Sequence of chain 1.A:
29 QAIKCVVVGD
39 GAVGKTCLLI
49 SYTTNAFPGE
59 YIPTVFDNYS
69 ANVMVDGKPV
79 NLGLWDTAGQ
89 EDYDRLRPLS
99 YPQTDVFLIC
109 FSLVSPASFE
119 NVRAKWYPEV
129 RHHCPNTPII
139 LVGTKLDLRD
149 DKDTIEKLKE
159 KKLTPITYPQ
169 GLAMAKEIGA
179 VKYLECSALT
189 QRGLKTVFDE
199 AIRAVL

Binding-site contacts:
Ligand atom O1G contacts residue GLY87 of chain 1.A at 3.1 Å (h-bond).
Ligand atom C5 contacts residue LYS143 of chain 1.A at 3.6 Å.
Ligand atom O1B contacts residue GLY42 of chain 1.A at 3.2 Å (h-bond).
Ligand atom O4' contacts residue LYS143 of chain 1.A at 3.4 Å.
Ligand atom N3B contacts residue MG1 of chain 1.D at 3.4 Å.
Ligand atom O1G contacts residue LYS43 of chain 1.A at 2.6 Å (salt-bridge).
Ligand atom O2G contacts residue THR62 of chain 1.A at 2.7 Å (h-bond).
Ligand atom O1A contacts residue CYS45 of chain 1.A at 2.9 Å (h-bond).
Ligand atom O2B contacts residue THR44 of chain 1.A at 3.1 Å (h-bond).
Ligand atom PB contacts residue LYS43 of chain 1.A at 3.6 Å.
Ligand atom C4 contacts residue PHE55 of chain 1.A at 3.6 Å (hydrophobic).
Ligand atom O6 contacts residue LEU187 of chain 1.A at 3.2 Å (h-bond).
Ligand atom O1A contacts residue GLY42 of chain 1.A at 3.2 Å.
Ligand atom O6 contacts residue ALA186 of chain 1.A at 2.8 Å (h-bond).
Ligand atom N9 contacts residue PHE55 of chain 1.A at 3.6 Å.
Ligand atom C8 contacts residue CYS45 of chain 1.A at 3.6 Å (hydrophobic).
Ligand atom N2 contacts residue LEU146 of chain 1.A at 3.3 Å.
Ligand atom O2' contacts residue PHE55 of chain 1.A at 3.3 Å.
Ligand atom O2G contacts residue MG1 of chain 1.D at 1.9 Å.
Ligand atom O2B contacts residue MG1 of chain 1.D at 2.0 Å.
Ligand atom O1B contacts residue VAL41 of chain 1.A at 3.3 Å (h-bond).
Ligand atom O3A contacts residue ALA40 of chain 1.A at 3.5 Å.
Ligand atom O2A contacts residue TYR59 of chain 1.A at 3.3 Å.
Ligand atom PG contacts residue MG1 of chain 1.D at 3.2 Å.
Ligand atom N7 contacts residue CYS45 of chain 1.A at 3.6 Å.
Ligand atom O1A contacts residue LYS43 of chain 1.A at 3.4 Å (salt-bridge).
Ligand atom O6 contacts residue ASP145 of chain 1.A at 3.6 Å.
Ligand atom C5 contacts residue PHE55 of chain 1.A at 3.6 Å (hydrophobic).
Ligand atom N3B contacts residue ALA40 of chain 1.A at 3.0 Å (h-bond).
Ligand atom O3G contacts residue TYR59 of chain 1.A at 3.4 Å (h-bond).
Ligand atom O1B contacts residue LYS43 of chain 1.A at 2.8 Å (salt-bridge).
Ligand atom O1B contacts residue ALA40 of chain 1.A at 3.5 Å (h-bond).
Ligand atom O3A contacts residue LYS43 of chain 1.A at 3.6 Å (salt-bridge).
Ligand atom O1A contacts residue THR44 of chain 1.A at 3.1 Å (h-bond).
Ligand atom N2 contacts residue ASP145 of chain 1.A at 3.0 Å (salt-bridge).
Ligand atom N1 contacts residue ASP145 of chain 1.A at 2.9 Å (salt-bridge).
Ligand atom PB contacts residue MG1 of chain 1.D at 3.3 Å.
Ligand atom O1G contacts residue GLY39 of chain 1.A at 3.3 Å.
Ligand atom O3A contacts residue GLY42 of chain 1.A at 3.1 Å (h-bond).
Ligand atom C6 contacts residue LYS143 of chain 1.A at 3.6 Å.

The small molecule below binds the protein below.
Small molecule (SMILES): Nc1nc2c(ncn2[C@@H]2O[C@H](CO[P](=O)(O)O[P](=O)(O)NP(=O)(O)O)[C@@H](O)[C@H]2O)c(=O)[nH]1